Binding-site contacts:
Ligand atom C8 contacts residue ILE348 of chain 1.A at 4.0 Å (hydrophobic).
Ligand atom N2 contacts residue GLU309 of chain 1.A at 4.0 Å.
Ligand atom C7 contacts residue ASN347 of chain 1.A at 4.3 Å.
Ligand atom C2 contacts residue ASN311 of chain 1.A at 2.3 Å.
Ligand atom C1 contacts residue ARG455 of chain 1.A at 4.2 Å.
Ligand atom C1 contacts residue NAG2 of chain 1.Y at 4.4 Å.
Ligand atom C5 contacts residue NAG2 of chain 1.Y at 4.0 Å.
Ligand atom C5 contacts residue ASN311 of chain 1.A at 3.7 Å.
Ligand atom C1 contacts residue NAG1 of chain 1.Y at 4.4 Å.
Ligand atom O5 contacts residue ARG455 of chain 1.A at 3.7 Å.
Ligand atom C1 contacts residue ASN311 of chain 1.A at 1.4 Å.
Ligand atom C8 contacts residue GLU309 of chain 1.A at 3.7 Å.
Ligand atom C2 contacts residue NAG1 of chain 1.Y at 3.9 Å.
Ligand atom C8 contacts residue ASN347 of chain 1.A at 3.3 Å.
Ligand atom C2 contacts residue NAG2 of chain 1.Y at 4.3 Å.
Ligand atom C8 contacts residue ASN424 of chain 1.A at 4.5 Å.
Ligand atom C8 contacts residue NAG1 of chain 1.Y at 4.4 Å.
Ligand atom C3 contacts residue ASN311 of chain 1.A at 3.6 Å.
Ligand atom C4 contacts residue ASN311 of chain 1.A at 4.2 Å.
Ligand atom C8 contacts residue SER349 of chain 1.A at 3.5 Å.
Ligand atom C4 contacts residue NAG2 of chain 1.Y at 3.9 Å.
Ligand atom O5 contacts residue ASN311 of chain 1.A at 2.4 Å (h-bond).
Ligand atom N2 contacts residue NAG1 of chain 1.Y at 4.0 Å.
Ligand atom N2 contacts residue ASN311 of chain 1.A at 2.7 Å (h-bond).
Ligand atom C6 contacts residue NAG2 of chain 1.Y at 4.0 Å.
Ligand atom O5 contacts residue NAG2 of chain 1.Y at 3.6 Å.
Ligand atom O7 contacts residue ASN311 of chain 1.A at 4.0 Å.
Ligand atom C7 contacts residue NAG1 of chain 1.Y at 3.5 Å.
Ligand atom C7 contacts residue ASN311 of chain 1.A at 3.5 Å.
Ligand atom O7 contacts residue NAG1 of chain 1.Y at 2.9 Å (h-bond).

Sequence of chain 1.A:
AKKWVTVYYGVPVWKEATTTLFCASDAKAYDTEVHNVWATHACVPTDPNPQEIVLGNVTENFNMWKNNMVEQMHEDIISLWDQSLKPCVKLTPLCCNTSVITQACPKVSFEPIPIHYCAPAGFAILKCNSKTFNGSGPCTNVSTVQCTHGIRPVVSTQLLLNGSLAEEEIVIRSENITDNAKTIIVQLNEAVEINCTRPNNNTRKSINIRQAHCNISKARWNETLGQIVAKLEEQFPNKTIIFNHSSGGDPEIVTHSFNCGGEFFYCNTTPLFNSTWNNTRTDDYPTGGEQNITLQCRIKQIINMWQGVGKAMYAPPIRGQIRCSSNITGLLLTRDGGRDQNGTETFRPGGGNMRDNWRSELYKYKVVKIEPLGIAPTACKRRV

This small molecule binds to this protein.
Small molecule (SMILES): CC(=O)N[C@H]1[C@H](O[C@H]2[C@H](O)[C@@H](NC(C)=O)CO[C@@H]2CO)O[C@H](CO)[C@@H](O)[C@@H]1O